Binding-site contacts:
Ligand atom C20 contacts residue LEU74 of chain 1.A at 3.8 Å (hydrophobic).
Ligand atom N7 contacts residue VAL27 of chain 1.A at 3.2 Å.
Ligand atom C6 contacts residue LEU95 of chain 1.A at 3.7 Å (hydrophobic).
Ligand atom C20 contacts residue LEU90 of chain 1.A at 3.4 Å (hydrophobic).
Ligand atom C21 contacts residue LEU143 of chain 1.A at 3.5 Å (hydrophobic).
Ligand atom C22 contacts residue GLU91 of chain 1.A at 3.5 Å.
Ligand atom C8 contacts residue LEU19 of chain 1.A at 2.9 Å (hydrophobic).
Ligand atom C12 contacts residue LEU143 of chain 1.A at 3.7 Å (hydrophobic).
Ligand atom N8 contacts residue ALA93 of chain 1.A at 3.0 Å (h-bond).
Ligand atom N3 contacts residue LEU19 of chain 1.A at 3.6 Å.
Ligand atom C14 contacts residue THR97 of chain 1.A at 3.7 Å.
Ligand atom N4 contacts residue ALA93 of chain 1.A at 2.8 Å (h-bond).
Ligand atom C23 contacts residue ALA93 of chain 1.A at 3.6 Å (hydrophobic).
Ligand atom C10 contacts residue GLY96 of chain 1.A at 3.7 Å.
Ligand atom O2 contacts residue PO41 of chain 1.D at 2.8 Å (h-bond).
Ligand atom N5 contacts residue LEU143 of chain 1.A at 3.7 Å.
Ligand atom C16 contacts residue GLY20 of chain 1.A at 3.2 Å.
Ligand atom N4 contacts residue LEU19 of chain 1.A at 3.8 Å.
Ligand atom C11 contacts residue ALA93 of chain 1.A at 3.7 Å (hydrophobic).
Ligand atom N1 contacts residue ARG17 of chain 1.A at 3.8 Å.
Ligand atom C7 contacts residue GLY96 of chain 1.A at 3.8 Å.
Ligand atom C22 contacts residue ALA93 of chain 1.A at 3.7 Å (hydrophobic).
Ligand atom C23 contacts residue GLY96 of chain 1.A at 3.6 Å.
Ligand atom C11 contacts residue LEU19 of chain 1.A at 3.6 Å (hydrophobic).
Ligand atom C6 contacts residue GLY96 of chain 1.A at 3.6 Å.
Ligand atom C17 contacts residue VAL27 of chain 1.A at 3.7 Å (hydrophobic).
Ligand atom C17 contacts residue GLY20 of chain 1.A at 3.7 Å.
Ligand atom C1 contacts residue ARG17 of chain 1.A at 3.4 Å.
Ligand atom O1 contacts residue ARG17 of chain 1.A at 3.0 Å (salt-bridge).
Ligand atom C15 contacts residue THR97 of chain 1.A at 3.6 Å.
Ligand atom C10 contacts residue ALA93 of chain 1.A at 3.5 Å (hydrophobic).
Ligand atom C5 contacts residue LEU95 of chain 1.A at 3.5 Å (hydrophobic).
Ligand atom C20 contacts residue LEU143 of chain 1.A at 3.7 Å (hydrophobic).
Ligand atom C16 contacts residue LEU19 of chain 1.A at 3.5 Å (hydrophobic).
Ligand atom C5 contacts residue PRO94 of chain 1.A at 3.8 Å (hydrophobic).
Ligand atom C17 contacts residue LEU19 of chain 1.A at 3.8 Å (hydrophobic).
Ligand atom C6 contacts residue PRO94 of chain 1.A at 3.1 Å (hydrophobic).
Ligand atom C22 contacts residue ALA40 of chain 1.A at 3.8 Å (hydrophobic).
Ligand atom N7 contacts residue PO41 of chain 1.D at 2.5 Å (h-bond).
Ligand atom C19 contacts residue PO41 of chain 1.D at 3.3 Å.

The small molecule below binds the protein below.
Small molecule (SMILES): CN1CCN(C(=O)c2cc(Nc3ncc4cc(C(N)=O)n(C5CCCC5)c4n3)cn2C)CC1

Sequence of chain 1.A:
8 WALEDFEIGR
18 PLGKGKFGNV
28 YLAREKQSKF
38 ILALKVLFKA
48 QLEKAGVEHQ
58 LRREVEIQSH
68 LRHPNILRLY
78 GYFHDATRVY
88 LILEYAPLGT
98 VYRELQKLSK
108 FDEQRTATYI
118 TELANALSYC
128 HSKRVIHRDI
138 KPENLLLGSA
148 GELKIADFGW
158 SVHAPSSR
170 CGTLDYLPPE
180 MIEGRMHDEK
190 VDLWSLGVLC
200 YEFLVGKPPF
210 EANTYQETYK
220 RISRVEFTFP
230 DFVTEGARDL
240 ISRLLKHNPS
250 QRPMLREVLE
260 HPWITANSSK